This small molecule binds to this protein.
Small molecule (SMILES): O=C/C(=C/c1ccc(N2CCOCC2)s1)NC(=O)c1cccs1

Sequence of chain 2.A:
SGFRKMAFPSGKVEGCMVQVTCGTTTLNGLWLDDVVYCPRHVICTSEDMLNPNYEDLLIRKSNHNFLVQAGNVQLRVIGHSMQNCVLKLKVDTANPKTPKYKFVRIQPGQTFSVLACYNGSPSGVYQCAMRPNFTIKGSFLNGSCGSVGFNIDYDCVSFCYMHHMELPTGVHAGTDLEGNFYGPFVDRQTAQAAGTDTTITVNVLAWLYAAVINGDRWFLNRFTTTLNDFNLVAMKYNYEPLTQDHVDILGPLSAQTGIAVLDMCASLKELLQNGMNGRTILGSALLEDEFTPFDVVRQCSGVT

Binding-site contacts:
Ligand atom O1 contacts residue HIS163 of chain 1.A at 2.8 Å (h-bond).
Ligand atom C9 contacts residue MET165 of chain 1.A at 3.6 Å (hydrophobic).
Ligand atom C12 contacts residue GLU166 of chain 1.A at 3.3 Å.
Ligand atom C5 contacts residue ASN142 of chain 1.A at 3.6 Å.
Ligand atom C6 contacts residue ASN142 of chain 1.A at 3.8 Å.
Ligand atom S1 contacts residue GLU166 of chain 1.A at 3.6 Å.
Ligand atom C15 contacts residue GLN189 of chain 1.A at 3.5 Å.
Ligand atom C10 contacts residue MET165 of chain 1.A at 3.9 Å (hydrophobic).
Ligand atom C4 contacts residue ASN142 of chain 1.A at 3.5 Å.
Ligand atom C2 contacts residue ASN142 of chain 1.A at 3.9 Å.
Ligand atom C1 contacts residue CYS145 of chain 1.A at 2.6 Å (hydrophobic).
Ligand atom C3 contacts residue LEU141 of chain 1.A at 3.8 Å (hydrophobic).
Ligand atom C8 contacts residue HIS164 of chain 1.A at 3.6 Å.
Ligand atom N1 contacts residue GLU166 of chain 1.A at 3.2 Å (salt-bridge).
Ligand atom C7 contacts residue HIS41 of chain 1.A at 3.7 Å.
Ligand atom C14 contacts residue GLN189 of chain 1.A at 3.8 Å.
Ligand atom C7 contacts residue CYS145 of chain 1.A at 3.0 Å (hydrophobic).
Ligand atom C6 contacts residue PHE140 of chain 1.A at 3.1 Å (hydrophobic).
Ligand atom C8 contacts residue MET165 of chain 1.A at 3.8 Å (hydrophobic).
Ligand atom N contacts residue CYS145 of chain 1.A at 3.6 Å.
Ligand atom S contacts residue GLU166 of chain 1.A at 3.3 Å (salt-bridge).
Ligand atom C9 contacts residue HIS164 of chain 1.A at 3.8 Å.
Ligand atom S contacts residue PHE140 of chain 1.A at 2.9 Å (h-bond).
Ligand atom S contacts residue LEU141 of chain 1.A at 3.6 Å.
Ligand atom C6 contacts residue GLU166 of chain 1.A at 3.2 Å.
Ligand atom C3 contacts residue ASN142 of chain 1.A at 3.8 Å.
Ligand atom O contacts residue GLY143 of chain 1.A at 3.2 Å (h-bond).
Ligand atom C14 contacts residue GLU166 of chain 1.A at 3.8 Å.
Ligand atom O contacts residue CYS145 of chain 1.A at 2.3 Å (h-bond).
Ligand atom C11 contacts residue GLU166 of chain 1.A at 3.7 Å.
Ligand atom C7 contacts residue HIS164 of chain 1.A at 3.2 Å.
Ligand atom C13 contacts residue GLU166 of chain 1.A at 3.1 Å.
Ligand atom O contacts residue SER144 of chain 1.A at 3.5 Å (h-bond).
Ligand atom O1 contacts residue CYS145 of chain 1.A at 3.7 Å.
Ligand atom C contacts residue HIS41 of chain 1.A at 3.9 Å.
Ligand atom C contacts residue CYS145 of chain 1.A at 1.7 Å (hydrophobic).
Ligand atom C1 contacts residue ASN142 of chain 1.A at 3.5 Å.
Ligand atom N contacts residue ASN142 of chain 1.A at 2.9 Å (h-bond).
Ligand atom C6 contacts residue SER1 of chain 2.A at 3.6 Å.
Ligand atom C6 contacts residue LEU141 of chain 1.A at 3.7 Å (hydrophobic).

Sequence of chain 1.A:
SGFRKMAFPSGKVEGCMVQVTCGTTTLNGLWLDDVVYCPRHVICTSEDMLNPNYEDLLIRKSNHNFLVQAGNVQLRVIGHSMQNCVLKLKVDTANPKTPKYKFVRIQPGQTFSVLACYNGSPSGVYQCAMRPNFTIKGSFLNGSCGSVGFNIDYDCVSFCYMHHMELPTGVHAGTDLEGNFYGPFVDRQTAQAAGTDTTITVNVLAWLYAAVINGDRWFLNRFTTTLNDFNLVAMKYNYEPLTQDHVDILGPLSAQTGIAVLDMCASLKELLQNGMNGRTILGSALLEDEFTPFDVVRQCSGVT